Sequence of chain 1.A:
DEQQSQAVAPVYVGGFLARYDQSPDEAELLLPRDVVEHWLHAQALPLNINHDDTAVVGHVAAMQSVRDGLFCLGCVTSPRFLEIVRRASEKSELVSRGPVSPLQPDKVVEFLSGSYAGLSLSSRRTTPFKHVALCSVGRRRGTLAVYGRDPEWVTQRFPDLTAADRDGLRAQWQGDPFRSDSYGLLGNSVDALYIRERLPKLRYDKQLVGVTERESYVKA

Binding-site contacts:
Ligand atom C41 contacts residue ARG165 of chain 1.A at 3.7 Å.
Ligand atom O contacts residue ARG136 of chain 1.A at 3.2 Å.
Ligand atom CA1 contacts residue SER135 of chain 1.A at 3.1 Å.
Ligand atom CB4 contacts residue SER132 of chain 1.A at 3.0 Å.
Ligand atom N3 contacts residue SER132 of chain 1.A at 2.6 Å (h-bond).
Ligand atom N3 contacts residue HIS63 of chain 1.A at 3.6 Å.
Ligand atom O2 contacts residue SER135 of chain 1.A at 2.9 Å (h-bond).
Ligand atom CB4 contacts residue ARG165 of chain 1.A at 3.8 Å.
Ligand atom C4 contacts residue SER132 of chain 1.A at 1.4 Å.
Ligand atom CA4 contacts residue SER132 of chain 1.A at 2.4 Å.
Ligand atom O11 contacts residue HIS63 of chain 1.A at 3.1 Å (h-bond).
Ligand atom CB1 contacts residue LYS156 of chain 1.A at 3.5 Å.
Ligand atom O3 contacts residue ARG165 of chain 1.A at 3.0 Å (salt-bridge).
Ligand atom C5 contacts residue ARG165 of chain 1.A at 3.6 Å.
Ligand atom CG3 contacts residue LYS156 of chain 1.A at 2.8 Å.
Ligand atom CG2 contacts residue SER135 of chain 1.A at 3.0 Å.
Ligand atom C4 contacts residue HIS63 of chain 1.A at 3.7 Å.
Ligand atom CA4 contacts residue ARG165 of chain 1.A at 3.7 Å.
Ligand atom CG11 contacts residue SER135 of chain 1.A at 3.5 Å.
Ligand atom O4 contacts residue GLY164 of chain 1.A at 3.4 Å.
Ligand atom C9 contacts residue VAL163 of chain 1.A at 3.0 Å (hydrophobic).
Ligand atom O4 contacts residue SER132 of chain 1.A at 2.3 Å (h-bond).
Ligand atom O11 contacts residue SER132 of chain 1.A at 3.1 Å (h-bond).
Ligand atom C8 contacts residue ILE231 of chain 1.A at 3.6 Å (hydrophobic).
Ligand atom N1 contacts residue SER135 of chain 1.A at 2.7 Å (h-bond).
Ligand atom CG2 contacts residue LYS156 of chain 1.A at 3.2 Å.
Ligand atom OD1 contacts residue SER134 of chain 1.A at 2.9 Å (h-bond).
Ligand atom C11 contacts residue HIS63 of chain 1.A at 3.4 Å.
Ligand atom CG2 contacts residue SER134 of chain 1.A at 3.4 Å.
Ligand atom C32 contacts residue ASN62 of chain 1.A at 3.0 Å.
Ligand atom CB3 contacts residue HIS63 of chain 1.A at 3.4 Å.
Ligand atom CB1 contacts residue SER135 of chain 1.A at 3.6 Å.
Ligand atom C3 contacts residue SER132 of chain 1.A at 3.7 Å.
Ligand atom C1 contacts residue SER135 of chain 1.A at 3.3 Å.
Ligand atom O4 contacts residue ARG165 of chain 1.A at 2.6 Å (salt-bridge).
Ligand atom C11 contacts residue SER132 of chain 1.A at 2.5 Å.
Ligand atom O2 contacts residue LEU133 of chain 1.A at 3.4 Å (h-bond).
Ligand atom C311 contacts residue CYS161 of chain 1.A at 3.2 Å (hydrophobic).
Ligand atom O2 contacts residue SER134 of chain 1.A at 3.3 Å.
Ligand atom N21 contacts residue SER132 of chain 1.A at 3.3 Å (h-bond).

A protein and the small-molecule ligand that binds it are described below.
Small molecule (SMILES): CC[C@@H](NC(=O)[C@@H](O)[C@H](C)NC(=O)[C@H](CC(=O)N(C)C)NC(=O)[C@@H](NC(=O)[C@@H](NC(=O)CCCCCN)C(C)(C)C)C(C)(C)C)c1ccccc1